The protein below binds the small molecule below.
Small molecule (SMILES): CC(=O)N[C@@H]1[C@@H](O)[C@H](O)[C@@H](CO)O[C@H]1O

Sequence of chain 1.A:
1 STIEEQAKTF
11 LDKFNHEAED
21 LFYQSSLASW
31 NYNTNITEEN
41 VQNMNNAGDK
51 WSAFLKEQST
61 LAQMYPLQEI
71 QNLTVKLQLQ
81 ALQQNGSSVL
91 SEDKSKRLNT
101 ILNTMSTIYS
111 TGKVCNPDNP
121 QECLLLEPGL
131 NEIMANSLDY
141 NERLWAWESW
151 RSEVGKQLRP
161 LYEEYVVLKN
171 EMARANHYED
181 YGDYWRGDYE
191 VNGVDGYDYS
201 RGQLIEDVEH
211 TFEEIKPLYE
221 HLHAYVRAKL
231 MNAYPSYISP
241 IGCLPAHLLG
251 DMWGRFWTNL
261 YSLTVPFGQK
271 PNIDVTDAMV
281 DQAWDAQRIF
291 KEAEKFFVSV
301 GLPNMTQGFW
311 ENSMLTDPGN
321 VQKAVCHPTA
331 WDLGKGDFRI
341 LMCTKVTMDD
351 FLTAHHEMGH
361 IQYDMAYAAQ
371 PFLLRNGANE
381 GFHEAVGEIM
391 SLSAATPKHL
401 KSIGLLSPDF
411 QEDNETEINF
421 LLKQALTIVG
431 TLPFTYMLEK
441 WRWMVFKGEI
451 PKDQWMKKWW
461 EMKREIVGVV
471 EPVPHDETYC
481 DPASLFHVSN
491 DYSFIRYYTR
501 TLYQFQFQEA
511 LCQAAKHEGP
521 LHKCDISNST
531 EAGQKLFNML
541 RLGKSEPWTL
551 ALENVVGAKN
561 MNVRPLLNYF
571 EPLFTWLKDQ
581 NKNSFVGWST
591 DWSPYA

Binding-site contacts:
Ligand atom N2 contacts residue ASN304 of chain 1.A at 2.9 Å (h-bond).
Ligand atom C2 contacts residue ASN304 of chain 1.A at 2.5 Å.
Ligand atom C7 contacts residue ASN304 of chain 1.A at 3.6 Å.
Ligand atom C1 contacts residue ASN304 of chain 1.A at 1.4 Å.
Ligand atom C4 contacts residue ASN304 of chain 1.A at 4.2 Å.
Ligand atom C8 contacts residue MET305 of chain 1.A at 3.5 Å (hydrophobic).
Ligand atom C7 contacts residue MET305 of chain 1.A at 4.2 Å (hydrophobic).
Ligand atom C8 contacts residue TRP310 of chain 1.A at 4.1 Å (hydrophobic).
Ligand atom O7 contacts residue ASN304 of chain 1.A at 3.9 Å.
Ligand atom C3 contacts residue ASN304 of chain 1.A at 3.8 Å.
Ligand atom N2 contacts residue MET305 of chain 1.A at 4.0 Å.
Ligand atom O5 contacts residue ASN304 of chain 1.A at 2.4 Å (h-bond).
Ligand atom C5 contacts residue ASN304 of chain 1.A at 3.7 Å.